This protein binds this small molecule.
Small molecule (SMILES): O=C(O)c1ccc(-c2ccccc2)cc1CS

Binding-site contacts:
Ligand atom C09 contacts residue HIS216 of chain 1.A at 3.6 Å.
Ligand atom C11 contacts residue ARG181 of chain 1.A at 3.7 Å.
Ligand atom C04 contacts residue TRP63 of chain 1.A at 4.0 Å (hydrophobic).
Ligand atom C04 contacts residue ASN186 of chain 1.A at 3.7 Å.
Ligand atom C16 contacts residue ASN186 of chain 1.A at 3.8 Å.
Ligand atom C09 contacts residue TYR43 of chain 1.A at 4.2 Å (hydrophobic).
Ligand atom S17 contacts residue HIS92 of chain 1.A at 3.6 Å.
Ligand atom C12 contacts residue TYR43 of chain 1.A at 3.7 Å (hydrophobic).
Ligand atom C07 contacts residue TRP63 of chain 1.A at 4.0 Å (hydrophobic).
Ligand atom C10 contacts residue HIS216 of chain 1.A at 3.8 Å.
Ligand atom C15 contacts residue ZN1 of chain 1.H at 4.2 Å.
Ligand atom C14 contacts residue ZN1 of chain 1.H at 4.0 Å.
Ligand atom S17 contacts residue HIS90 of chain 1.A at 4.0 Å.
Ligand atom C16 contacts residue HIS92 of chain 1.A at 3.8 Å.
Ligand atom C10 contacts residue TYR43 of chain 1.A at 4.0 Å (hydrophobic).
Ligand atom C14 contacts residue TRP63 of chain 1.A at 4.1 Å (hydrophobic).
Ligand atom C14 contacts residue HIS216 of chain 1.A at 3.8 Å.
Ligand atom O01 contacts residue HIS92 of chain 1.A at 4.0 Å.
Ligand atom C15 contacts residue TRP63 of chain 1.A at 4.1 Å (hydrophobic).
Ligand atom O03 contacts residue ASN186 of chain 1.A at 3.6 Å.
Ligand atom O01 contacts residue ASP93 of chain 1.A at 4.0 Å.
Ligand atom S17 contacts residue ASP94 of chain 1.A at 3.4 Å (salt-bridge).
Ligand atom C15 contacts residue ASN186 of chain 1.A at 3.7 Å.
Ligand atom C13 contacts residue TYR43 of chain 1.A at 4.1 Å (hydrophobic).
Ligand atom C02 contacts residue ASN186 of chain 1.A at 3.8 Å.
Ligand atom C16 contacts residue ZN1 of chain 1.G at 3.3 Å.
Ligand atom C11 contacts residue TYR43 of chain 1.A at 3.6 Å (hydrophobic).
Ligand atom C12 contacts residue ARG181 of chain 1.A at 3.8 Å.
Ligand atom S17 contacts residue HIS216 of chain 1.A at 3.8 Å.
Ligand atom S17 contacts residue CYS174 of chain 1.A at 3.9 Å.
Ligand atom C05 contacts residue TRP63 of chain 1.A at 4.0 Å (hydrophobic).
Ligand atom S17 contacts residue ASN186 of chain 1.A at 4.0 Å.
Ligand atom S17 contacts residue HIS155 of chain 1.A at 3.3 Å (h-bond).
Ligand atom S17 contacts residue ZN1 of chain 1.H at 2.3 Å.
Ligand atom C14 contacts residue ASN186 of chain 1.A at 4.3 Å.
Ligand atom C16 contacts residue ASP94 of chain 1.A at 3.4 Å.
Ligand atom C16 contacts residue ZN1 of chain 1.H at 3.4 Å.
Ligand atom C06 contacts residue TRP63 of chain 1.A at 4.1 Å (hydrophobic).
Ligand atom S17 contacts residue ZN1 of chain 1.G at 2.3 Å.
Ligand atom C08 contacts residue TYR43 of chain 1.A at 4.3 Å (hydrophobic).

Sequence of chain 1.A:
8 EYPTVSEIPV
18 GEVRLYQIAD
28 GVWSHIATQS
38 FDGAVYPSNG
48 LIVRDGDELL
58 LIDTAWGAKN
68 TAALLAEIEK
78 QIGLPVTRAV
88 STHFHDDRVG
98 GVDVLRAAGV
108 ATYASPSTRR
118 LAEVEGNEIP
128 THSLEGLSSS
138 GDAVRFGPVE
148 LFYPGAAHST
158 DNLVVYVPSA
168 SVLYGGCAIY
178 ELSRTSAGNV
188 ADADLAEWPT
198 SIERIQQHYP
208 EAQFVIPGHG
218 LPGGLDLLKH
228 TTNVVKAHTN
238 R